This small molecule binds to this protein.
Small molecule (SMILES): CC(=O)N[C@H]1[C@H](O[C@H]2[C@H](O)[C@@H](NC(C)=O)CO[C@@H]2CO)O[C@H](CO)[C@@H](O[C@@H]2O[C@H](CO[C@H]3O[C@H](CO)[C@@H](O)[C@H](O)[C@@H]3O)[C@@H](O)[C@H](O[C@H]3O[C@H](CO)[C@@H](O)[C@H](O)[C@@H]3O)[C@@H]2O)[C@@H]1O

Sequence of chain 36.E:
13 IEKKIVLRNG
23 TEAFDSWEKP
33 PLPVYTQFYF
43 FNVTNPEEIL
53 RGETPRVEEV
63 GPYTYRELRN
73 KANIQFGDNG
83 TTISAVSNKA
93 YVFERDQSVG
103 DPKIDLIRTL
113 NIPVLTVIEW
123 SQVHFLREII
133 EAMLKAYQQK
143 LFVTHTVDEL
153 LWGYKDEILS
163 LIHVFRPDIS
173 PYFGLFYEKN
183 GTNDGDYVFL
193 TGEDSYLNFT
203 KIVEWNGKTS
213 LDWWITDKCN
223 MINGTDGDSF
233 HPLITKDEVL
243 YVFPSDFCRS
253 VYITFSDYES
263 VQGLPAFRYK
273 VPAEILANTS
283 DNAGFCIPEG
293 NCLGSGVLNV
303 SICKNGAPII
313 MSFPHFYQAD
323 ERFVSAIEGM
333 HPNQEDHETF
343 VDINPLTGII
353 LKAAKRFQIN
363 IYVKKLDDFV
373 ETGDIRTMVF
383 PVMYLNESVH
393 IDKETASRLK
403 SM

Binding-site contacts:
Ligand atom C4 contacts residue TYR41 of chain 36.E at 3.9 Å (hydrophobic).
Ligand atom N2 contacts residue TYR41 of chain 36.E at 4.3 Å.
Ligand atom C8 contacts residue GLU61 of chain 36.E at 3.3 Å.
Ligand atom O7 contacts residue TYR41 of chain 36.E at 3.3 Å (h-bond).
Ligand atom O5 contacts residue ASN388 of chain 36.E at 2.3 Å (h-bond).
Ligand atom O7 contacts residue ASN388 of chain 36.E at 3.9 Å.
Ligand atom O6 contacts residue ASP338 of chain 36.E at 2.9 Å (salt-bridge).
Ligand atom C6 contacts residue TYR41 of chain 36.E at 3.6 Å (hydrophobic).
Ligand atom N2 contacts residue ASN388 of chain 36.E at 2.9 Å (h-bond).
Ligand atom C3 contacts residue ASP338 of chain 36.E at 4.5 Å.
Ligand atom C8 contacts residue TYR41 of chain 36.E at 3.6 Å (hydrophobic).
Ligand atom O5 contacts residue TYR41 of chain 36.E at 4.4 Å.
Ligand atom C2 contacts residue ARG358 of chain 36.E at 4.3 Å.
Ligand atom C5 contacts residue ASP338 of chain 36.E at 3.5 Å.
Ligand atom C8 contacts residue SER390 of chain 36.E at 3.3 Å.
Ligand atom C4 contacts residue ASN388 of chain 36.E at 4.2 Å.
Ligand atom O6 contacts residue TYR386 of chain 36.E at 4.0 Å.
Ligand atom O5 contacts residue ASP338 of chain 36.E at 4.2 Å.
Ligand atom C1 contacts residue ASP338 of chain 36.E at 4.3 Å.
Ligand atom C5 contacts residue TYR41 of chain 36.E at 3.4 Å (hydrophobic).
Ligand atom C5 contacts residue ASN388 of chain 36.E at 3.6 Å.
Ligand atom C6 contacts residue ARG358 of chain 36.E at 4.4 Å.
Ligand atom C7 contacts residue TYR41 of chain 36.E at 3.5 Å (hydrophobic).
Ligand atom C7 contacts residue SER390 of chain 36.E at 4.2 Å.
Ligand atom O6 contacts residue ARG358 of chain 36.E at 3.3 Å.
Ligand atom C7 contacts residue GLN39 of chain 36.E at 4.1 Å.
Ligand atom O5 contacts residue ARG358 of chain 36.E at 3.4 Å (salt-bridge).
Ligand atom C1 contacts residue ARG358 of chain 36.E at 3.7 Å.
Ligand atom O7 contacts residue GLN39 of chain 36.E at 2.9 Å (h-bond).
Ligand atom C3 contacts residue ASN388 of chain 36.E at 3.8 Å.
Ligand atom C3 contacts residue TYR41 of chain 36.E at 4.2 Å (hydrophobic).
Ligand atom C4 contacts residue ASP338 of chain 36.E at 4.3 Å.
Ligand atom C2 contacts residue ASN388 of chain 36.E at 2.5 Å.
Ligand atom C7 contacts residue ASN388 of chain 36.E at 3.6 Å.
Ligand atom O6 contacts residue HIS339 of chain 36.E at 3.9 Å.
Ligand atom O4 contacts residue TYR41 of chain 36.E at 3.5 Å (h-bond).
Ligand atom C1 contacts residue ASN388 of chain 36.E at 1.4 Å.
Ligand atom O6 contacts residue TYR41 of chain 36.E at 3.6 Å.
Ligand atom C6 contacts residue ASP338 of chain 36.E at 3.3 Å.
Ligand atom O4 contacts residue ASP338 of chain 36.E at 4.2 Å.